Binding-site contacts:
Ligand atom C10 contacts residue EDO1 of chain 3.E at 3.5 Å.
Ligand atom C11 contacts residue GLN179 of chain 5.A at 4.3 Å.
Ligand atom C02 contacts residue LYS70 of chain 3.A at 4.0 Å.
Ligand atom C05 contacts residue ILE73 of chain 3.A at 3.8 Å (hydrophobic).
Ligand atom O01 contacts residue ASN53 of chain 3.A at 3.8 Å.
Ligand atom C11 contacts residue LYS70 of chain 3.A at 3.9 Å.
Ligand atom C09 contacts residue EDO1 of chain 3.E at 3.7 Å.
Ligand atom C07 contacts residue THR107 of chain 3.A at 4.0 Å.
Ligand atom N06 contacts residue LYS70 of chain 3.A at 4.2 Å.
Ligand atom C10 contacts residue ILE73 of chain 3.A at 4.1 Å (hydrophobic).
Ligand atom C07 contacts residue ASN53 of chain 3.A at 3.4 Å.
Ligand atom C05 contacts residue LEU56 of chain 3.A at 4.1 Å (hydrophobic).
Ligand atom C08 contacts residue LYS70 of chain 3.A at 4.2 Å.
Ligand atom C11 contacts residue EDO1 of chain 3.E at 4.1 Å.
Ligand atom C08 contacts residue THR107 of chain 3.A at 4.0 Å.
Ligand atom C09 contacts residue ILE73 of chain 3.A at 3.7 Å (hydrophobic).
Ligand atom C04 contacts residue LYS70 of chain 3.A at 3.7 Å.
Ligand atom C12 contacts residue GLN179 of chain 5.A at 3.9 Å.
Ligand atom C05 contacts residue ASN53 of chain 3.A at 4.3 Å.
Ligand atom C07 contacts residue TYR130 of chain 3.A at 3.2 Å (hydrophobic).
Ligand atom N06 contacts residue ASN53 of chain 3.A at 3.5 Å (h-bond).
Ligand atom N06 contacts residue TYR130 of chain 3.A at 3.7 Å.
Ligand atom O01 contacts residue ASN57 of chain 3.A at 3.1 Å (h-bond).
Ligand atom C11 contacts residue ASN74 of chain 3.A at 3.7 Å.
Ligand atom C02 contacts residue ASN53 of chain 3.A at 3.7 Å.
Ligand atom C04 contacts residue ASN57 of chain 3.A at 4.1 Å.
Ligand atom C13 contacts residue THR107 of chain 3.A at 4.0 Å.
Ligand atom N03 contacts residue LEU56 of chain 3.A at 4.0 Å.
Ligand atom C10 contacts residue LYS70 of chain 3.A at 3.8 Å.
Ligand atom C04 contacts residue LEU56 of chain 3.A at 3.8 Å (hydrophobic).
Ligand atom C09 contacts residue LYS70 of chain 3.A at 4.1 Å.
Ligand atom C13 contacts residue LYS70 of chain 3.A at 4.0 Å.
Ligand atom N03 contacts residue LYS70 of chain 3.A at 3.7 Å.
Ligand atom C02 contacts residue ASN57 of chain 3.A at 3.3 Å.
Ligand atom C12 contacts residue LYS70 of chain 3.A at 3.7 Å.
Ligand atom C05 contacts residue TYR130 of chain 3.A at 4.0 Å (hydrophobic).
Ligand atom C10 contacts residue ASN74 of chain 3.A at 3.3 Å.
Ligand atom C08 contacts residue TYR130 of chain 3.A at 4.3 Å (hydrophobic).
Ligand atom N03 contacts residue ASN57 of chain 3.A at 2.7 Å (h-bond).
Ligand atom C05 contacts residue LYS70 of chain 3.A at 3.6 Å.

Sequence of chain 5.A:
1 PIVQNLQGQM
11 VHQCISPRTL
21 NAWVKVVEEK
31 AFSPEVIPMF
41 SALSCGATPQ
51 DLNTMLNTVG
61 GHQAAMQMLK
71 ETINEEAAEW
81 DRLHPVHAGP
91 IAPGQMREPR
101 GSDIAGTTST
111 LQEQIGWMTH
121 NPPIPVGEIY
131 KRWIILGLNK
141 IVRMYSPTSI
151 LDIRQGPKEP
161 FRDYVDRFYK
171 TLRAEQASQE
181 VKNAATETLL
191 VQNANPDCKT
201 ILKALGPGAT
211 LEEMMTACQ

The protein below binds the small molecule below.
Small molecule (SMILES): O=c1[nH]ccn1Cc1ccccc1

Sequence of chain 3.A:
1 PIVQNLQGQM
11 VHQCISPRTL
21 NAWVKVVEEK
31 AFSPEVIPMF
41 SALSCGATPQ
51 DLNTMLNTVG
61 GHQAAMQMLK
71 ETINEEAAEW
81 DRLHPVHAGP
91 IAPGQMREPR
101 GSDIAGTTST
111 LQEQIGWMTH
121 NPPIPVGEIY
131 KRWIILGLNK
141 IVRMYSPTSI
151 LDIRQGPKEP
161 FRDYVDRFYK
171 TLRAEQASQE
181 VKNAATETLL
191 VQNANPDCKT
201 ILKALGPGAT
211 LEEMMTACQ